Sequence of chain 1.D:
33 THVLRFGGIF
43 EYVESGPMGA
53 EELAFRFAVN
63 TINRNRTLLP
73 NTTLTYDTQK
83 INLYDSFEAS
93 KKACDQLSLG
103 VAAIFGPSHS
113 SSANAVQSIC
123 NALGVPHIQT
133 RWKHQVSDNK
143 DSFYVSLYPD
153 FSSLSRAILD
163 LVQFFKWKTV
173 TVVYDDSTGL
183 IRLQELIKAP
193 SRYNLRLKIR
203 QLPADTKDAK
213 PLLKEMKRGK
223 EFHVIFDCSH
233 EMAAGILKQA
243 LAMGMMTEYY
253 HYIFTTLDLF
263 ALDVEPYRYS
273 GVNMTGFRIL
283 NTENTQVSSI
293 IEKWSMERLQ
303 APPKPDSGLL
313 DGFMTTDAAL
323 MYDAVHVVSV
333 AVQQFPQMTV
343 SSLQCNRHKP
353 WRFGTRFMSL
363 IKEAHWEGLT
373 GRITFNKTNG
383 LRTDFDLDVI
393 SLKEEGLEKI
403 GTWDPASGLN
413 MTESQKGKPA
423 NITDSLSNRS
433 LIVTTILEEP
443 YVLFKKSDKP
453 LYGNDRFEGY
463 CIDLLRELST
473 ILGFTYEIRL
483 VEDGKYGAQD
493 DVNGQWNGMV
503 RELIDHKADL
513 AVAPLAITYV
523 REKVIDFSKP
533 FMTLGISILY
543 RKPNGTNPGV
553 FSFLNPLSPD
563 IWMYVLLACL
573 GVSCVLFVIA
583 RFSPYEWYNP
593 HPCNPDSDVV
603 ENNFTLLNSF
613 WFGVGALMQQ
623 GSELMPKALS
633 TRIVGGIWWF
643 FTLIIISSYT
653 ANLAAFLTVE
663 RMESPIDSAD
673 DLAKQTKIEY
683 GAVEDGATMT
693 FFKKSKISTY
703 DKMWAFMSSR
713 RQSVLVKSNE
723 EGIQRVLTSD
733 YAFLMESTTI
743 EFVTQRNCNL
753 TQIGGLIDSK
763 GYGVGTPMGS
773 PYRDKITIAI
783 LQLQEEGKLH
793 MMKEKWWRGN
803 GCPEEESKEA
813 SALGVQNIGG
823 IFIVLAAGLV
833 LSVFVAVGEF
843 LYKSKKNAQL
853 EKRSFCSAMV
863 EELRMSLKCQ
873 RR

Binding-site contacts:
Ligand atom C1 contacts residue THR33 of chain 1.D at 3.4 Å.
Ligand atom O3 contacts residue ASN73 of chain 1.D at 4.2 Å.
Ligand atom C2 contacts residue THR33 of chain 1.D at 4.1 Å.
Ligand atom C7 contacts residue ASN73 of chain 1.D at 3.8 Å.
Ligand atom O5 contacts residue ASN73 of chain 1.D at 2.5 Å (h-bond).
Ligand atom N2 contacts residue THR33 of chain 1.D at 3.8 Å.
Ligand atom C6 contacts residue ASN73 of chain 1.D at 4.0 Å.
Ligand atom O7 contacts residue ARG68 of chain 1.D at 4.3 Å.
Ligand atom O5 contacts residue THR33 of chain 1.D at 4.1 Å.
Ligand atom O6 contacts residue PRO72 of chain 1.D at 3.3 Å.
Ligand atom C8 contacts residue THR33 of chain 1.D at 3.9 Å.
Ligand atom O4 contacts residue PRO72 of chain 1.D at 4.3 Å.
Ligand atom C5 contacts residue ASN73 of chain 1.D at 3.4 Å.
Ligand atom C1 contacts residue ASN73 of chain 1.D at 1.5 Å.
Ligand atom O7 contacts residue ASN73 of chain 1.D at 2.9 Å (h-bond).
Ligand atom N2 contacts residue ASN73 of chain 1.D at 3.8 Å.
Ligand atom O6 contacts residue ASN73 of chain 1.D at 3.3 Å (h-bond).
Ligand atom C4 contacts residue ASN73 of chain 1.D at 3.3 Å.
Ligand atom C3 contacts residue ASN73 of chain 1.D at 3.5 Å.
Ligand atom C6 contacts residue PRO72 of chain 1.D at 3.7 Å (hydrophobic).
Ligand atom C4 contacts residue PRO72 of chain 1.D at 4.5 Å (hydrophobic).
Ligand atom C7 contacts residue THR33 of chain 1.D at 3.3 Å.
Ligand atom O7 contacts residue THR33 of chain 1.D at 3.0 Å (h-bond).
Ligand atom C2 contacts residue ASN73 of chain 1.D at 2.6 Å.

A protein and the small-molecule ligand that binds it are described below.
Small molecule (SMILES): CC(=O)N[C@H]1[C@H](O[C@H]2[C@H](O)[C@@H](NC(C)=O)CO[C@@H]2CO)O[C@H](CO)[C@@H](O)[C@@H]1O